This protein binds this small molecule.
Small molecule (SMILES): Cc1ccc(O)c(O)c1

Sequence of chain 5.A:
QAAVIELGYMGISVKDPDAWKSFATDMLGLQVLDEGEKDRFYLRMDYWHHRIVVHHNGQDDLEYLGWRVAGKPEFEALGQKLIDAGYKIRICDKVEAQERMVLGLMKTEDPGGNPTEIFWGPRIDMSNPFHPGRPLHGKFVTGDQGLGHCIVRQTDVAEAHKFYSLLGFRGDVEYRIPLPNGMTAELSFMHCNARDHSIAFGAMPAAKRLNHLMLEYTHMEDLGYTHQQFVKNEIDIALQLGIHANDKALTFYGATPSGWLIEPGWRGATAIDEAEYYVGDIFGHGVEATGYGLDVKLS

Binding-site contacts:
Ligand atom C3 contacts residue ILE154 of chain 5.A at 3.4 Å (hydrophobic).
Ligand atom C4 contacts residue ILE154 of chain 5.A at 3.7 Å (hydrophobic).
Ligand atom C5 contacts residue MET207 of chain 5.A at 4.4 Å (hydrophobic).
Ligand atom C3 contacts residue VAL155 of chain 5.A at 3.8 Å (hydrophobic).
Ligand atom O4 contacts residue VAL155 of chain 5.A at 3.4 Å (h-bond).
Ligand atom C3 contacts residue PHE204 of chain 5.A at 4.4 Å (hydrophobic).
Ligand atom C2 contacts residue MET207 of chain 5.A at 3.8 Å (hydrophobic).
Ligand atom C4 contacts residue ARG156 of chain 5.A at 4.5 Å.
Ligand atom C4 contacts residue ASN214 of chain 5.A at 4.1 Å.
Ligand atom C1 contacts residue LEU297 of chain 5.A at 4.5 Å (hydrophobic).
Ligand atom C1 contacts residue MET207 of chain 5.A at 3.8 Å (hydrophobic).
Ligand atom C5 contacts residue ASN214 of chain 5.A at 3.6 Å.
Ligand atom C contacts residue MET207 of chain 5.A at 3.9 Å (hydrophobic).
Ligand atom C contacts residue LEU190 of chain 5.A at 3.7 Å (hydrophobic).
Ligand atom O3 contacts residue PHE204 of chain 5.A at 3.4 Å.
Ligand atom C5 contacts residue ALA209 of chain 5.A at 4.3 Å (hydrophobic).
Ligand atom C3 contacts residue MET207 of chain 5.A at 4.3 Å (hydrophobic).
Ligand atom C6 contacts residue ASN214 of chain 5.A at 3.6 Å.
Ligand atom O4 contacts residue ASN214 of chain 5.A at 4.3 Å.
Ligand atom C1 contacts residue ILE154 of chain 5.A at 4.2 Å (hydrophobic).
Ligand atom C5 contacts residue ILE154 of chain 5.A at 4.3 Å (hydrophobic).
Ligand atom O3 contacts residue ILE154 of chain 5.A at 3.5 Å.
Ligand atom C1 contacts residue LEU190 of chain 5.A at 4.4 Å (hydrophobic).
Ligand atom O4 contacts residue ARG156 of chain 5.A at 3.2 Å.
Ligand atom C contacts residue LEU297 of chain 5.A at 3.9 Å (hydrophobic).
Ligand atom C2 contacts residue GLY205 of chain 5.A at 3.8 Å.
Ligand atom O3 contacts residue ARG156 of chain 5.A at 4.2 Å.
Ligand atom C6 contacts residue GLY296 of chain 5.A at 4.1 Å.
Ligand atom C4 contacts residue VAL155 of chain 5.A at 4.0 Å (hydrophobic).
Ligand atom O3 contacts residue VAL155 of chain 5.A at 2.8 Å (h-bond).
Ligand atom C3 contacts residue GLY205 of chain 5.A at 3.8 Å.
Ligand atom O4 contacts residue ALA209 of chain 5.A at 3.9 Å.
Ligand atom O3 contacts residue GLN157 of chain 5.A at 4.5 Å.
Ligand atom O3 contacts residue GLY205 of chain 5.A at 3.0 Å (h-bond).
Ligand atom O4 contacts residue ILE154 of chain 5.A at 4.2 Å.
Ligand atom C6 contacts residue MET207 of chain 5.A at 4.2 Å (hydrophobic).
Ligand atom C4 contacts residue MET207 of chain 5.A at 4.5 Å (hydrophobic).
Ligand atom C2 contacts residue LEU190 of chain 5.A at 4.0 Å (hydrophobic).
Ligand atom C6 contacts residue LEU297 of chain 5.A at 4.3 Å (hydrophobic).
Ligand atom C2 contacts residue ILE154 of chain 5.A at 3.6 Å (hydrophobic).